A small-molecule ligand and the protein it binds are described below.
Small molecule (SMILES): CC(=O)N[C@@H]1[C@@H](O)[C@H](O)[C@@H](CO)O[C@H]1O

Sequence of chain 1.D:
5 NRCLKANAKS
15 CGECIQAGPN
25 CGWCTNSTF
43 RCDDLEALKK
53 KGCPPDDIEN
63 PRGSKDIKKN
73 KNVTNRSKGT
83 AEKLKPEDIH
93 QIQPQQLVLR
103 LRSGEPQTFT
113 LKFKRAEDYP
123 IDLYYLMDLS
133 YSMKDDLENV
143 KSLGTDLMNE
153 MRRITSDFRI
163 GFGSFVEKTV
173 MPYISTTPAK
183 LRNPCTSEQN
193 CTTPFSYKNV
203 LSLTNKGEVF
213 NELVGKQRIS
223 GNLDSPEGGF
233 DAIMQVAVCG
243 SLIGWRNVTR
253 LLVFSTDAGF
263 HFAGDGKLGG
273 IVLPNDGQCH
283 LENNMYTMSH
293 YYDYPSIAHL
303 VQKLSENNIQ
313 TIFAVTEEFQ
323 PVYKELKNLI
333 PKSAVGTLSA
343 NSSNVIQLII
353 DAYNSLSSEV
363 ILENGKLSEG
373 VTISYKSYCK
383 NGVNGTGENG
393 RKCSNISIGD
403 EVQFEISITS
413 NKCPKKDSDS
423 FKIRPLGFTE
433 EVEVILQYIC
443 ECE

Binding-site contacts:
Ligand atom C2 contacts residue GLY384 of chain 1.D at 3.5 Å.
Ligand atom N2 contacts residue ASN386 of chain 1.D at 2.8 Å (h-bond).
Ligand atom C3 contacts residue GLY384 of chain 1.D at 4.3 Å.
Ligand atom C1 contacts residue GLY384 of chain 1.D at 3.4 Å.
Ligand atom C1 contacts residue ASN386 of chain 1.D at 1.4 Å.
Ligand atom C7 contacts residue ASN386 of chain 1.D at 3.9 Å.
Ligand atom O6 contacts residue TYR380 of chain 1.D at 4.2 Å.
Ligand atom N2 contacts residue GLY384 of chain 1.D at 2.6 Å (h-bond).
Ligand atom C7 contacts residue GLY384 of chain 1.D at 3.4 Å.
Ligand atom C1 contacts residue TYR380 of chain 1.D at 4.2 Å (hydrophobic).
Ligand atom O5 contacts residue TYR380 of chain 1.D at 3.6 Å.
Ligand atom C4 contacts residue ASN386 of chain 1.D at 4.2 Å.
Ligand atom C3 contacts residue ASN386 of chain 1.D at 3.7 Å.
Ligand atom C8 contacts residue GLY384 of chain 1.D at 3.3 Å.
Ligand atom C5 contacts residue ASN386 of chain 1.D at 3.7 Å.
Ligand atom O5 contacts residue ASN386 of chain 1.D at 2.4 Å (h-bond).
Ligand atom C2 contacts residue ASN386 of chain 1.D at 2.4 Å.